This small molecule binds to this protein.
Small molecule (SMILES): Cn1ccc(-c2ccc(Cl)c(CNc3nc4[nH]c(CCc5ccccc5)cc(=O)n4n3)c2)n1

Binding-site contacts:
Ligand atom O8 contacts residue SER220 of chain 1.A at 2.9 Å (h-bond).
Ligand atom CL20 contacts residue ALA87 of chain 1.A at 3.5 Å.
Ligand atom CL20 contacts residue PHE328 of chain 1.A at 3.6 Å.
Ligand atom C22 contacts residue TYR276 of chain 1.A at 3.6 Å (hydrophobic).
Ligand atom N5 contacts residue SER218 of chain 1.A at 3.7 Å.
Ligand atom C31 contacts residue GLU223 of chain 1.A at 3.7 Å.
Ligand atom C19 contacts residue ASN322 of chain 1.A at 3.1 Å.
Ligand atom C22 contacts residue ARG216 of chain 1.A at 3.3 Å.
Ligand atom N5 contacts residue PHE219 of chain 1.A at 3.1 Å (h-bond).
Ligand atom N24 contacts residue TYR276 of chain 1.A at 3.6 Å.
Ligand atom C33 contacts residue PHE283 of chain 1.A at 3.1 Å (hydrophobic).
Ligand atom C12 contacts residue ASN322 of chain 1.A at 3.8 Å.
Ligand atom C15 contacts residue ASN322 of chain 1.A at 3.7 Å.
Ligand atom CL20 contacts residue ASN322 of chain 1.A at 3.4 Å.
Ligand atom C21 contacts residue ARG216 of chain 1.A at 3.4 Å.
Ligand atom C23 contacts residue ARG216 of chain 1.A at 3.6 Å.
Ligand atom C7 contacts residue PHE219 of chain 1.A at 3.9 Å (hydrophobic).
Ligand atom C30 contacts residue GLU223 of chain 1.A at 3.5 Å.
Ligand atom C28 contacts residue PHE283 of chain 1.A at 3.7 Å (hydrophobic).
Ligand atom CL20 contacts residue ILE325 of chain 1.A at 3.5 Å.
Ligand atom C33 contacts residue TYR323 of chain 1.A at 3.7 Å (hydrophobic).
Ligand atom N24 contacts residue ARG216 of chain 1.A at 3.5 Å.
Ligand atom C28 contacts residue PHE324 of chain 1.A at 3.9 Å (hydrophobic).
Ligand atom C16 contacts residue ARG216 of chain 1.A at 3.5 Å.
Ligand atom C1 contacts residue ASN322 of chain 1.A at 3.0 Å.
Ligand atom N25 contacts residue ARG216 of chain 1.A at 3.3 Å (salt-bridge).
Ligand atom C15 contacts residue ARG216 of chain 1.A at 3.4 Å.
Ligand atom C27 contacts residue THR280 of chain 1.A at 3.6 Å.
Ligand atom C2 contacts residue ASN322 of chain 1.A at 3.2 Å.
Ligand atom N3 contacts residue LEU217 of chain 1.A at 2.7 Å (h-bond).
Ligand atom O8 contacts residue PHE219 of chain 1.A at 3.1 Å.
Ligand atom C23 contacts residue TYR276 of chain 1.A at 3.6 Å (hydrophobic).
Ligand atom C14 contacts residue THR280 of chain 1.A at 3.6 Å.
Ligand atom C32 contacts residue PHE283 of chain 1.A at 3.4 Å (hydrophobic).
Ligand atom N13 contacts residue ASN322 of chain 1.A at 2.8 Å (h-bond).
Ligand atom C2 contacts residue LEU217 of chain 1.A at 3.5 Å (hydrophobic).
Ligand atom C18 contacts residue ASN322 of chain 1.A at 3.8 Å.
Ligand atom C18 contacts residue PHE328 of chain 1.A at 3.5 Å (hydrophobic).
Ligand atom C26 contacts residue TYR276 of chain 1.A at 3.5 Å (hydrophobic).
Ligand atom C4 contacts residue LEU217 of chain 1.A at 3.7 Å (hydrophobic).

Sequence of chain 1.A:
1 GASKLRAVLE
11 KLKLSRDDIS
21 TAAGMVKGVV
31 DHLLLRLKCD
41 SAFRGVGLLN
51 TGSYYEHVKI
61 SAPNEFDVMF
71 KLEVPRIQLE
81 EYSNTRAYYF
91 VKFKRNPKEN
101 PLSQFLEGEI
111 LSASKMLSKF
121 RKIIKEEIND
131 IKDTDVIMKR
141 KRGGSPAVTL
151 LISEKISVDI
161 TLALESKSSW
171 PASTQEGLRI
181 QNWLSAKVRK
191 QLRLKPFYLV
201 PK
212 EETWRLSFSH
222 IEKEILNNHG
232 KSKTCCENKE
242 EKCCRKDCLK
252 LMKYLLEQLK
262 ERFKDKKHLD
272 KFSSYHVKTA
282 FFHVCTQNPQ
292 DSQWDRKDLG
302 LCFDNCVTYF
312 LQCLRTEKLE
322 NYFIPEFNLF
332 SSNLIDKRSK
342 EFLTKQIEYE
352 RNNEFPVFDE